Sequence of chain 1.A:
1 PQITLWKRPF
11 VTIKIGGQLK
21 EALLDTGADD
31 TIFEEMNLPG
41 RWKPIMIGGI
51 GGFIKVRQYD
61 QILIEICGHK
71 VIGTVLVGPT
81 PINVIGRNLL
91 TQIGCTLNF

Binding-site contacts:
Ligand atom C14 contacts residue ILE82 of chain 1.B at 3.5 Å (hydrophobic).
Ligand atom C34 contacts residue PRO81 of chain 1.A at 3.4 Å (hydrophobic).
Ligand atom O9 contacts residue GLY49 of chain 1.A at 3.2 Å.
Ligand atom C6 contacts residue GLY48 of chain 1.A at 3.4 Å.
Ligand atom C31 contacts residue GLY48 of chain 1.B at 3.2 Å.
Ligand atom N11 contacts residue GLY27 of chain 1.A at 3.5 Å (h-bond).
Ligand atom C17 contacts residue ASP25 of chain 1.A at 3.1 Å.
Ligand atom C34 contacts residue GLY49 of chain 1.B at 3.4 Å.
Ligand atom C33 contacts residue ILE50 of chain 1.B at 3.8 Å (hydrophobic).
Ligand atom C12 contacts residue ASP25 of chain 1.B at 3.8 Å.
Ligand atom C27 contacts residue ASP29 of chain 1.B at 3.7 Å.
Ligand atom C30 contacts residue GLY48 of chain 1.B at 3.3 Å.
Ligand atom C14 contacts residue GLY27 of chain 1.A at 3.4 Å.
Ligand atom O18 contacts residue ASP25 of chain 1.B at 2.8 Å (salt-bridge).
Ligand atom C17 contacts residue ASP25 of chain 1.B at 3.1 Å.
Ligand atom C16 contacts residue GLY27 of chain 1.A at 3.5 Å.
Ligand atom N20 contacts residue GLY27 of chain 1.B at 3.3 Å (h-bond).
Ligand atom N1 contacts residue ASP30 of chain 1.A at 2.7 Å (salt-bridge).
Ligand atom O28 contacts residue ASP29 of chain 1.B at 3.1 Å (salt-bridge).
Ligand atom C36 contacts residue ILE82 of chain 1.A at 3.3 Å (hydrophobic).
Ligand atom C37 contacts residue GLY27 of chain 1.B at 3.6 Å.
Ligand atom C32 contacts residue ASP25 of chain 1.A at 3.3 Å.
Ligand atom O26 contacts residue ASP29 of chain 1.B at 3.3 Å (salt-bridge).
Ligand atom C34 contacts residue ILE50 of chain 1.B at 3.6 Å (hydrophobic).
Ligand atom O18 contacts residue ASP25 of chain 1.A at 2.4 Å (salt-bridge).
Ligand atom C35 contacts residue PRO81 of chain 1.A at 3.4 Å (hydrophobic).
Ligand atom C13 contacts residue ILE82 of chain 1.B at 3.8 Å (hydrophobic).
Ligand atom O26 contacts residue ALA28 of chain 1.B at 3.7 Å.
Ligand atom C3 contacts residue ASP30 of chain 1.A at 3.4 Å.
Ligand atom O10 contacts residue ILE50 of chain 1.B at 3.2 Å.
Ligand atom C19 contacts residue ASP25 of chain 1.A at 3.8 Å.
Ligand atom C15 contacts residue GLY49 of chain 1.A at 3.7 Å.
Ligand atom C4 contacts residue ILE50 of chain 1.B at 3.8 Å (hydrophobic).
Ligand atom C4 contacts residue ALA28 of chain 1.A at 3.4 Å (hydrophobic).
Ligand atom C15 contacts residue ILE50 of chain 1.A at 3.5 Å (hydrophobic).
Ligand atom O18 contacts residue GLY27 of chain 1.B at 3.1 Å.
Ligand atom C16 contacts residue ASP25 of chain 1.A at 2.8 Å.
Ligand atom C3 contacts residue ALA28 of chain 1.A at 3.4 Å (hydrophobic).
Ligand atom C29 contacts residue ARG8 of chain 1.A at 3.6 Å.
Ligand atom O26 contacts residue ASP30 of chain 1.B at 3.4 Å (salt-bridge).

Sequence of chain 1.B:
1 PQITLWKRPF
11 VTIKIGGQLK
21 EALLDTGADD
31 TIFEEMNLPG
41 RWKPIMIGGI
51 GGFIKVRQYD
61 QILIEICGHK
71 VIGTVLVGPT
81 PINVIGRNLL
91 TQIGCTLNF

This protein binds this small molecule.
Small molecule (SMILES): CC(C)CN(C[C@@H](O)[C@H](Cc1ccccc1)NC(=O)O[C@H]1CO[C@H]2OCC[C@H]21)S(=O)(=O)c1ccc(N)cc1